Sequence of chain 1.H:
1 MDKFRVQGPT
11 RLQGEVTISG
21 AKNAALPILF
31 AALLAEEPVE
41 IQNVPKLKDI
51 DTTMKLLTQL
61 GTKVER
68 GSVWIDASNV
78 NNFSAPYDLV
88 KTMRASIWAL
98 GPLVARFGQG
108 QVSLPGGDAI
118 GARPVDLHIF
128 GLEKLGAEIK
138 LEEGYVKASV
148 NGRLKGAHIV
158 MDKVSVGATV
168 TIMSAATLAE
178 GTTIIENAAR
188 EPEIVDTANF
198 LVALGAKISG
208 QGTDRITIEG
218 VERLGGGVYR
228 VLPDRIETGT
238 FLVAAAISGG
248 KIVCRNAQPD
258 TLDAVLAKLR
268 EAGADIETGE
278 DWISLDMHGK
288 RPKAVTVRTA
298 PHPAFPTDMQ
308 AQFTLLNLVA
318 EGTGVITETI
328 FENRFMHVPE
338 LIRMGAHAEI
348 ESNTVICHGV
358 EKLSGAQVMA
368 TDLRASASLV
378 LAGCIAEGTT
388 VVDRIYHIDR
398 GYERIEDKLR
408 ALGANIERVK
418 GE

The small molecule below binds the protein below.
Small molecule (SMILES): CC(=O)N[C@H]1[C@@H](O[P](=O)(O)O[P](=O)(O)OC[C@H]2O[C@@H](n3ccc(=O)[nH]c3=O)[C@H](O)[C@@H]2O)O[C@H](CO)[C@@H](O)[C@@H]1O

Binding-site contacts:
Ligand atom C4 contacts residue ASP123 of chain 1.H at 3.4 Å.
Ligand atom O2' contacts residue ARG120 of chain 1.H at 3.4 Å.
Ligand atom O2A contacts residue GLY164 of chain 1.H at 3.5 Å (h-bond).
Ligand atom C5 contacts residue PRO121 of chain 1.H at 3.4 Å (hydrophobic).
Ligand atom C5 contacts residue SER162 of chain 1.H at 3.5 Å.
Ligand atom O2 contacts residue PRO121 of chain 1.H at 3.3 Å.
Ligand atom O1B contacts residue ACT1 of chain 1.RB at 3.3 Å.
Ligand atom C2' contacts residue ASN23 of chain 1.H at 3.4 Å.
Ligand atom O4 contacts residue VAL122 of chain 1.H at 3.1 Å.
Ligand atom N3 contacts residue ASP123 of chain 1.H at 2.7 Å (salt-bridge).
Ligand atom O4' contacts residue THR304 of chain 1.H at 3.5 Å.
Ligand atom C7' contacts residue ASN23 of chain 1.H at 3.2 Å.
Ligand atom O2B contacts residue ACT1 of chain 1.RB at 3.2 Å (h-bond).
Ligand atom C8' contacts residue ASN23 of chain 1.H at 3.4 Å.
Ligand atom O7' contacts residue ASN23 of chain 1.H at 3.2 Å.
Ligand atom O3' contacts residue ASN23 of chain 1.H at 3.2 Å (h-bond).
Ligand atom O4 contacts residue PRO121 of chain 1.H at 3.5 Å (h-bond).
Ligand atom O4' contacts residue ASP305 of chain 1.H at 2.5 Å (salt-bridge).
Ligand atom O1B contacts residue GLY164 of chain 1.H at 3.0 Å (h-bond).
Ligand atom N3 contacts residue PRO121 of chain 1.H at 3.4 Å (h-bond).
Ligand atom O7' contacts residue TRP95 of chain 1.H at 3.4 Å.
Ligand atom C2 contacts residue ASP123 of chain 1.H at 3.6 Å.
Ligand atom O4B contacts residue LYS160 of chain 1.H at 3.6 Å.
Ligand atom O4 contacts residue LEU124 of chain 1.H at 2.8 Å (h-bond).
Ligand atom O4 contacts residue ASP123 of chain 1.H at 3.2 Å (salt-bridge).
Ligand atom C8' contacts residue TRP95 of chain 1.H at 3.5 Å (hydrophobic).
Ligand atom O1' contacts residue ARG120 of chain 1.H at 3.1 Å (salt-bridge).
Ligand atom PB contacts residue ARG120 of chain 1.H at 3.5 Å.
Ligand atom O1A contacts residue SER162 of chain 1.H at 3.5 Å.
Ligand atom O2B contacts residue ARG120 of chain 1.H at 2.8 Å (salt-bridge).
Ligand atom C3B contacts residue ILE327 of chain 1.H at 3.4 Å (hydrophobic).
Ligand atom O2 contacts residue LYS160 of chain 1.H at 3.4 Å (salt-bridge).
Ligand atom O1A contacts residue VAL163 of chain 1.H at 2.8 Å (h-bond).
Ligand atom C4 contacts residue PRO121 of chain 1.H at 3.1 Å (hydrophobic).
Ligand atom C3' contacts residue ASP305 of chain 1.H at 3.6 Å.
Ligand atom O3' contacts residue ASP305 of chain 1.H at 2.9 Å (salt-bridge).
Ligand atom O3B contacts residue ILE327 of chain 1.H at 2.7 Å (h-bond).
Ligand atom N2' contacts residue ASN23 of chain 1.H at 3.5 Å (h-bond).
Ligand atom O2A contacts residue SER162 of chain 1.H at 2.9 Å (h-bond).
Ligand atom C4' contacts residue ASP305 of chain 1.H at 3.1 Å.